Binding-site contacts:
Ligand atom C4 contacts residue ASN1134 of chain 1.A at 4.4 Å.
Ligand atom O5 contacts residue ASN1134 of chain 1.A at 2.5 Å (h-bond).
Ligand atom O7 contacts residue ASN1134 of chain 1.A at 3.4 Å (h-bond).
Ligand atom C8 contacts residue ASN1134 of chain 1.A at 3.7 Å.
Ligand atom C5 contacts residue ASN1134 of chain 1.A at 3.8 Å.
Ligand atom C2 contacts residue ASN1134 of chain 1.A at 2.6 Å.
Ligand atom N2 contacts residue ASN1134 of chain 1.A at 3.0 Å (h-bond).
Ligand atom C1 contacts residue ASN1134 of chain 1.A at 1.5 Å.
Ligand atom C8 contacts residue ILE1132 of chain 1.A at 4.0 Å (hydrophobic).
Ligand atom C3 contacts residue ASN1134 of chain 1.A at 3.9 Å.
Ligand atom C7 contacts residue ASN1134 of chain 1.A at 3.3 Å.

The small molecule below binds the protein below.
Small molecule (SMILES): CC(=O)N[C@H]1[C@H](O[C@H]2[C@H](O)[C@@H](NC(C)=O)CO[C@@H]2CO)O[C@H](CO)[C@@H](O)[C@@H]1O

Sequence of chain 1.A:
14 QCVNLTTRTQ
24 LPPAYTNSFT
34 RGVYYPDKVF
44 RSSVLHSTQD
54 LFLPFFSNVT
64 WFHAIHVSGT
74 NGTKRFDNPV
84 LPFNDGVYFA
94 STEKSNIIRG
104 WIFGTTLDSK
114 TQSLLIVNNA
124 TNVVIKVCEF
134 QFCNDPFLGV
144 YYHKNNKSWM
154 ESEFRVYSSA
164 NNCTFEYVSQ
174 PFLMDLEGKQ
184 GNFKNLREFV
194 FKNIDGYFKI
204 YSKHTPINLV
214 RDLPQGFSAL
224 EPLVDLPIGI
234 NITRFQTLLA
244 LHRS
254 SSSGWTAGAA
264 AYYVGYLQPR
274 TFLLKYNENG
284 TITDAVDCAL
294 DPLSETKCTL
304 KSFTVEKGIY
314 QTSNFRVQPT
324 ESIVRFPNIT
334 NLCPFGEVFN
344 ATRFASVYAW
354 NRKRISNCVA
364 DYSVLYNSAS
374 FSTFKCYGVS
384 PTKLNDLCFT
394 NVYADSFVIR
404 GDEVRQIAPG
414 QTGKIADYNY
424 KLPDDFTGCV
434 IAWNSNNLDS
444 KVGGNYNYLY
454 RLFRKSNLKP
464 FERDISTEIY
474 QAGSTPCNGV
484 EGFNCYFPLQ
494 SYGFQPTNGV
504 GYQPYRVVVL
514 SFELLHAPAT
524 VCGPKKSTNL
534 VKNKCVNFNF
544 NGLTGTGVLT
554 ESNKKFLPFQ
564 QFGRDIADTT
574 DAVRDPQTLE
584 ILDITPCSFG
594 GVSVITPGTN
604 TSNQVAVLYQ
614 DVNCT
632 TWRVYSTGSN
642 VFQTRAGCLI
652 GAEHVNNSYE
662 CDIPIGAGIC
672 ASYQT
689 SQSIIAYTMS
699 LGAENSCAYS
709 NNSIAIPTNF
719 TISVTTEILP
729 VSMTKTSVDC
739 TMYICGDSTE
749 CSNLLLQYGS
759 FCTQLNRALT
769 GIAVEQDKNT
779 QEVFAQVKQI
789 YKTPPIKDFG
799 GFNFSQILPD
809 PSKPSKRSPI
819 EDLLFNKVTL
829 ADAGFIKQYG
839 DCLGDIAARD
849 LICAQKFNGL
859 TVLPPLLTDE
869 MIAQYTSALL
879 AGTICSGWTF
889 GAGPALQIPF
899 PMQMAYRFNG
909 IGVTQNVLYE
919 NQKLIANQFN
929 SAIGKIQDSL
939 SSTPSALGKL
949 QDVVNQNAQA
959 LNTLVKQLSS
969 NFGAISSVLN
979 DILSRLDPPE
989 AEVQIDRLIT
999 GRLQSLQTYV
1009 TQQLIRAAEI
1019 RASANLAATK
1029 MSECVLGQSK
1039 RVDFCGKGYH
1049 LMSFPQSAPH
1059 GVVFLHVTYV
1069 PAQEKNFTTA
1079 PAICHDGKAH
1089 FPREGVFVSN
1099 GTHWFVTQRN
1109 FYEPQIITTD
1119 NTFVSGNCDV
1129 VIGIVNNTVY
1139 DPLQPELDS